Binding-site contacts:
Ligand atom O5 contacts residue TYR232 of chain 1.A at 3.5 Å.
Ligand atom C5 contacts residue TYR232 of chain 1.A at 3.8 Å (hydrophobic).
Ligand atom O6 contacts residue TYR232 of chain 1.A at 3.4 Å (h-bond).
Ligand atom O5 contacts residue ASN272 of chain 1.A at 2.4 Å (h-bond).
Ligand atom C5 contacts residue ASN272 of chain 1.A at 3.6 Å.
Ligand atom O5 contacts residue GLU281 of chain 1.A at 4.3 Å.
Ligand atom N2 contacts residue ASN272 of chain 1.A at 2.9 Å (h-bond).
Ligand atom C4 contacts residue ASN272 of chain 1.A at 4.1 Å.
Ligand atom C2 contacts residue GLU281 of chain 1.A at 4.3 Å.
Ligand atom O7 contacts residue ASN272 of chain 1.A at 4.3 Å.
Ligand atom C1 contacts residue TYR232 of chain 1.A at 4.0 Å (hydrophobic).
Ligand atom C3 contacts residue ASN272 of chain 1.A at 3.7 Å.
Ligand atom C7 contacts residue ASN272 of chain 1.A at 3.8 Å.
Ligand atom C8 contacts residue THR274 of chain 1.A at 4.3 Å.
Ligand atom C2 contacts residue ASN272 of chain 1.A at 2.3 Å.
Ligand atom C1 contacts residue GLU281 of chain 1.A at 4.1 Å.
Ligand atom C6 contacts residue TYR232 of chain 1.A at 3.3 Å (hydrophobic).
Ligand atom C1 contacts residue ASN272 of chain 1.A at 1.4 Å.
Ligand atom C8 contacts residue ASN279 of chain 1.A at 3.5 Å.

A protein and the small-molecule ligand that binds it are described below.
Small molecule (SMILES): CC(=O)N[C@H]1[C@H](O[C@H]2[C@H](O)[C@@H](NC(C)=O)CO[C@@H]2CO)O[C@H](CO)[C@@H](O)[C@@H]1O

Sequence of chain 1.A:
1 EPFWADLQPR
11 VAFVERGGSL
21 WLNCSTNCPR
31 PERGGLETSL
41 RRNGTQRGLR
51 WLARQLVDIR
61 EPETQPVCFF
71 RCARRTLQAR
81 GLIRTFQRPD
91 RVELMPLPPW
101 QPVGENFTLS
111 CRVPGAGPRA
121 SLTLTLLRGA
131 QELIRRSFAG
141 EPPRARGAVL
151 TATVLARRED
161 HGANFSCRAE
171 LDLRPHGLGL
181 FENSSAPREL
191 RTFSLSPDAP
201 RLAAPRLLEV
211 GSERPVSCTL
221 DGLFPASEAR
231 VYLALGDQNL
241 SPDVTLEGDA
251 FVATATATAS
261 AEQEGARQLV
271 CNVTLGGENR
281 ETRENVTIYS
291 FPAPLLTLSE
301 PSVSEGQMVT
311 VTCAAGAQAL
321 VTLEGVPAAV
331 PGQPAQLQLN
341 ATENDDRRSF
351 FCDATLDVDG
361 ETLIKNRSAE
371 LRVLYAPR